Sequence of chain 1.A:
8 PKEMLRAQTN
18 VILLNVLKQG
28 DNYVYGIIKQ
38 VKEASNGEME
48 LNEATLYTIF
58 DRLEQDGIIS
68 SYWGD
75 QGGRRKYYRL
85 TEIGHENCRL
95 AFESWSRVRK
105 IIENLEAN

Binding-site contacts:
Ligand atom O49 contacts residue CYS92 of chain 1.B at 3.8 Å.
Ligand atom C05 contacts residue TRP99 of chain 1.B at 3.8 Å (hydrophobic).
Ligand atom C31 contacts residue TRP99 of chain 1.A at 3.8 Å (hydrophobic).
Ligand atom C20 contacts residue ASN22 of chain 1.A at 3.5 Å.
Ligand atom O49 contacts residue ALA95 of chain 1.B at 3.3 Å.
Ligand atom C48 contacts residue ALA95 of chain 1.B at 4.1 Å (hydrophobic).
Ligand atom O27 contacts residue CYS92 of chain 1.A at 3.4 Å (h-bond).
Ligand atom O23 contacts residue CYS92 of chain 1.A at 4.0 Å.
Ligand atom C04 contacts residue ARG103 of chain 1.B at 3.3 Å.
Ligand atom O43 contacts residue TRP99 of chain 1.B at 4.1 Å.
Ligand atom C52 contacts residue LEU21 of chain 1.B at 4.0 Å (hydrophobic).
Ligand atom C14 contacts residue SER100 of chain 1.A at 3.6 Å.
Ligand atom C06 contacts residue TRP99 of chain 1.B at 3.2 Å (hydrophobic).
Ligand atom O27 contacts residue LEU21 of chain 1.A at 4.0 Å.
Ligand atom C22 contacts residue ASN22 of chain 1.A at 3.6 Å.
Ligand atom C24 contacts residue CYS92 of chain 1.A at 2.7 Å (hydrophobic).
Ligand atom C26 contacts residue CYS92 of chain 1.A at 2.8 Å (hydrophobic).
Ligand atom C25 contacts residue CYS92 of chain 1.A at 1.8 Å (hydrophobic).
Ligand atom C30 contacts residue TRP99 of chain 1.B at 3.7 Å (hydrophobic).
Ligand atom C42 contacts residue TRP99 of chain 1.B at 3.9 Å (hydrophobic).
Ligand atom C03 contacts residue ARG103 of chain 1.B at 3.7 Å.
Ligand atom O53 contacts residue LEU21 of chain 1.B at 3.4 Å.
Ligand atom N21 contacts residue CYS92 of chain 1.A at 3.6 Å (h-bond).
Ligand atom C32 contacts residue TRP99 of chain 1.A at 3.3 Å (hydrophobic).
Ligand atom C13 contacts residue TRP99 of chain 1.A at 3.7 Å (hydrophobic).
Ligand atom C22 contacts residue LYS25 of chain 1.A at 4.0 Å.
Ligand atom C19 contacts residue ASN22 of chain 1.A at 3.5 Å.
Ligand atom C51 contacts residue LEU21 of chain 1.B at 3.9 Å (hydrophobic).
Ligand atom N21 contacts residue ASN22 of chain 1.A at 3.9 Å.
Ligand atom C19 contacts residue VAL18 of chain 1.A at 3.8 Å (hydrophobic).
Ligand atom C38 contacts residue PHE96 of chain 1.B at 3.9 Å (hydrophobic).
Ligand atom O23 contacts residue ASN22 of chain 1.A at 2.7 Å (h-bond).
Ligand atom C41 contacts residue TRP99 of chain 1.B at 3.9 Å (hydrophobic).
Ligand atom C20 contacts residue VAL18 of chain 1.A at 3.5 Å (hydrophobic).
Ligand atom N34 contacts residue TRP99 of chain 1.B at 4.0 Å.
Ligand atom O23 contacts residue LYS25 of chain 1.A at 3.0 Å (salt-bridge).
Ligand atom C50 contacts residue CYS92 of chain 1.B at 3.2 Å (hydrophobic).
Ligand atom C51 contacts residue CYS92 of chain 1.B at 3.4 Å (hydrophobic).
Ligand atom C14 contacts residue TRP99 of chain 1.A at 3.5 Å (hydrophobic).
Ligand atom C22 contacts residue CYS92 of chain 1.A at 3.5 Å (hydrophobic).

Sequence of chain 1.B:
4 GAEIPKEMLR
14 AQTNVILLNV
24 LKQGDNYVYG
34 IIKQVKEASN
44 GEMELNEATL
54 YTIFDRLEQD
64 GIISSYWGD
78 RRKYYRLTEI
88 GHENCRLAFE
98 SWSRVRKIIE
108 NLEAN

The protein below binds the small molecule below.
Small molecule (SMILES): CC[P](C)(CC)[Rh]([P](C)(CC)CC)([P](CC)(CC)CNCC(=O)NCCN1C(=O)CCC1=O)[P](CC)(CC)CNCC(=O)NCCN1C(=O)CCC1=O